Binding-site contacts:
Ligand atom P contacts residue ARG243 of chain 2.A at 3.8 Å.
Ligand atom O3 contacts residue GLY122 of chain 2.B at 3.6 Å.
Ligand atom O1 contacts residue ARG276 of chain 2.B at 3.5 Å (salt-bridge).
Ligand atom O2 contacts residue PO41 of chain 2.I at 2.9 Å (h-bond).
Ligand atom C3 contacts residue MET248 of chain 2.B at 3.7 Å (hydrophobic).
Ligand atom C2 contacts residue PO41 of chain 2.I at 3.7 Å.
Ligand atom C1 contacts residue ARG276 of chain 2.B at 3.8 Å.
Ligand atom O2P contacts residue ARG243 of chain 2.A at 2.9 Å (salt-bridge).
Ligand atom C3 contacts residue ASP121 of chain 2.B at 3.8 Å.
Ligand atom O2 contacts residue SER123 of chain 2.B at 3.8 Å.
Ligand atom O4 contacts residue GLY246 of chain 2.B at 3.8 Å.
Ligand atom O3 contacts residue ASP121 of chain 2.B at 2.9 Å (salt-bridge).
Ligand atom O1P contacts residue ARG243 of chain 2.A at 3.4 Å (salt-bridge).
Ligand atom O3 contacts residue MET248 of chain 2.B at 3.0 Å (h-bond).
Ligand atom C1 contacts residue GLU280 of chain 2.B at 3.5 Å.
Ligand atom C3 contacts residue GLY246 of chain 2.B at 4.0 Å.
Ligand atom P contacts residue ASN212 of chain 2.B at 3.6 Å.
Ligand atom O1 contacts residue LYS274 of chain 2.B at 3.2 Å.
Ligand atom O1P contacts residue ASN212 of chain 2.B at 2.9 Å (h-bond).
Ligand atom O6 contacts residue TYR264 of chain 2.B at 3.6 Å.
Ligand atom C6 contacts residue GLY246 of chain 2.B at 3.5 Å.
Ligand atom P contacts residue TYR264 of chain 2.B at 3.7 Å.
Ligand atom O3P contacts residue TYR264 of chain 2.B at 2.5 Å (h-bond).
Ligand atom O3P contacts residue TYR215 of chain 2.B at 2.7 Å (h-bond).
Ligand atom C4 contacts residue GLY246 of chain 2.B at 3.0 Å.
Ligand atom C4 contacts residue MET248 of chain 2.B at 3.7 Å (hydrophobic).
Ligand atom O3 contacts residue PO41 of chain 2.I at 4.0 Å.
Ligand atom O5 contacts residue LYS274 of chain 2.B at 3.4 Å (salt-bridge).
Ligand atom O3P contacts residue ASN212 of chain 2.B at 3.7 Å.
Ligand atom O4 contacts residue MET248 of chain 2.B at 3.3 Å (h-bond).
Ligand atom C5 contacts residue GLY246 of chain 2.B at 3.8 Å.
Ligand atom O3 contacts residue GLY246 of chain 2.B at 3.9 Å.
Ligand atom C6 contacts residue TYR244 of chain 2.B at 4.0 Å (hydrophobic).
Ligand atom O3 contacts residue SER247 of chain 2.B at 3.7 Å.
Ligand atom O6 contacts residue LYS274 of chain 2.B at 3.3 Å (salt-bridge).
Ligand atom O1P contacts residue TYR244 of chain 2.B at 2.8 Å (h-bond).
Ligand atom O2 contacts residue GLY122 of chain 2.B at 3.9 Å.
Ligand atom C1 contacts residue PO41 of chain 2.I at 3.4 Å.
Ligand atom C6 contacts residue ARG243 of chain 2.A at 3.9 Å.
Ligand atom O1 contacts residue PO41 of chain 2.I at 2.9 Å (h-bond).

This protein binds this small molecule.
Small molecule (SMILES): O=P(O)(O)OC[C@H]1O[C@](O)(CO)[C@@H](O)[C@@H]1O

Sequence of chain 2.B:
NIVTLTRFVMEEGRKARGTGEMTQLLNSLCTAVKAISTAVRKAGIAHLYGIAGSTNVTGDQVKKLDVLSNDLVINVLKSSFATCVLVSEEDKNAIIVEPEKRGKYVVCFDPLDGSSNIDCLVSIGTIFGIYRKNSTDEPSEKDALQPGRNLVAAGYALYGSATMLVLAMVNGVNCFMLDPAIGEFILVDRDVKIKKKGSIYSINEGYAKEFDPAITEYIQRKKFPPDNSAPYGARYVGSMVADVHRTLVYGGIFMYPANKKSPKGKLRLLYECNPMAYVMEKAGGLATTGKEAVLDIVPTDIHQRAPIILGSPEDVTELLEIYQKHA

Sequence of chain 2.A:
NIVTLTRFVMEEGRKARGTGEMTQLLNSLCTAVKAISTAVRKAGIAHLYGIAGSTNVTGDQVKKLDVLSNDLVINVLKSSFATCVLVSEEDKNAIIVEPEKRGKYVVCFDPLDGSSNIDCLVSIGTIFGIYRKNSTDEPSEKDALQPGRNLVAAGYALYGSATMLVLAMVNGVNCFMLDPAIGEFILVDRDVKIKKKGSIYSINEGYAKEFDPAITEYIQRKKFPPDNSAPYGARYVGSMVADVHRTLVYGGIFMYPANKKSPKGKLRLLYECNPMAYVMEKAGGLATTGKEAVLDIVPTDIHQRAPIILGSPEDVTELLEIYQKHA